This protein binds this small molecule.
Small molecule (SMILES): Cc1cn([C@H]2C[C@H](O[P](=O)(O)OC[C@H]3O[C@@H](n4ccc(N)nc4=O)C[C@@H]3O[P](=O)(O)OC[C@H]3O[C@@H](n4cnc5c(=O)nc(N)[nH]c54)C[C@@H]3O[P](=O)(O)OC[C@H]3O[C@@H](n4ccc(N)nc4=O)C[C@@H]3O)[C@@H](CO[P](=O)(O)O[C@H]3C[C@H](n4cnc5c(N)ncnc54)O[C@@H]3CO[P](=O)(O)O[C@H]3C[C@H](n4cnc5c(=O)nc(N)[nH]c54)O[C@@H]3CO[P](=O)(O)O[C@H]3C[C@H](n4ccc(=N)[nH]c4=O)O[C@@H]3CO[P](=O)(O)O[C@H]3C[C@H](n4cnc5c(=O)nc(N)[nH]c54)O[C@@H]3CO)O2)c(=O)[nH]c1=O

Sequence of chain 2.C:
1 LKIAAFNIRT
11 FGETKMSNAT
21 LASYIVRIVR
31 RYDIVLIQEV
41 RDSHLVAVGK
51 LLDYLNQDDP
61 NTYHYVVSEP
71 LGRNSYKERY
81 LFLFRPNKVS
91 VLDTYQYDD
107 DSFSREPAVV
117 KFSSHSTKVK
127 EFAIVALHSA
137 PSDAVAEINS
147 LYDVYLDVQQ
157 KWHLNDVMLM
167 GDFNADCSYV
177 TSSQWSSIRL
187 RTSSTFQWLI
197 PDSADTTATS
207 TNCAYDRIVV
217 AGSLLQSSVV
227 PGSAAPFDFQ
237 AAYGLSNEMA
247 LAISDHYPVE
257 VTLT

Sequence of chain 1.C:
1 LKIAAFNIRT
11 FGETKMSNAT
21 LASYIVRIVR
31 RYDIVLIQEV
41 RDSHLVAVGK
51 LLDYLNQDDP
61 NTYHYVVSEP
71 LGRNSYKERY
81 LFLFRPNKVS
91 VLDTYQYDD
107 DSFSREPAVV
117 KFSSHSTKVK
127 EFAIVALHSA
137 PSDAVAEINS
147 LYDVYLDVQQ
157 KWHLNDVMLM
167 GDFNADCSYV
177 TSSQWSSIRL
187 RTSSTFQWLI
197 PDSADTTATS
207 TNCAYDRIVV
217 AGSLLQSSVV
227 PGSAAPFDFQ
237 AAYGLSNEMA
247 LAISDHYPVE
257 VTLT

Binding-site contacts:
Ligand atom OP1 contacts residue GLU13 of chain 1.C at 3.1 Å (salt-bridge).
Ligand atom O6 contacts residue DC2 of chain 2.A at 2.6 Å (h-bond).
Ligand atom OP1 contacts residue SER43 of chain 1.C at 3.3 Å (h-bond).
Ligand atom N4 contacts residue DG1 of chain 2.A at 2.6 Å (h-bond).
Ligand atom N1 contacts residue DT5 of chain 1.B at 2.7 Å (h-bond).
Ligand atom N4 contacts residue DG3 of chain 1.B at 2.6 Å (h-bond).
Ligand atom OP1 contacts residue THR14 of chain 1.C at 2.9 Å (h-bond).
Ligand atom N1 contacts residue DG1 of chain 2.A at 3.2 Å.
Ligand atom O2 contacts residue DG1 of chain 2.A at 3.1 Å (h-bond).
Ligand atom N3 contacts residue DG1 of chain 1.B at 2.9 Å (h-bond).
Ligand atom N3 contacts residue DA4 of chain 1.B at 3.0 Å (h-bond).
Ligand atom N1 contacts residue DG3 of chain 2.A at 3.2 Å (h-bond).
Ligand atom C5' contacts residue TYR175 of chain 2.C at 3.1 Å (hydrophobic).
Ligand atom N1 contacts residue DC6 of chain 1.B at 2.9 Å (h-bond).
Ligand atom O4 contacts residue DA4 of chain 1.B at 2.6 Å (h-bond).
Ligand atom OP2 contacts residue TYR175 of chain 2.C at 2.8 Å (h-bond).
Ligand atom N2 contacts residue DC2 of chain 2.A at 3.1 Å (h-bond).
Ligand atom O2 contacts residue ARG41 of chain 1.C at 2.8 Å (salt-bridge).
Ligand atom N6 contacts residue DT5 of chain 1.B at 2.8 Å (h-bond).
Ligand atom O6 contacts residue DG1 of chain 1.B at 3.1 Å (h-bond).
Ligand atom O2 contacts residue DG1 of chain 1.B at 3.0 Å (h-bond).
Ligand atom OP2 contacts residue THR14 of chain 1.C at 2.4 Å (h-bond).
Ligand atom O2 contacts residue DG3 of chain 1.B at 3.0 Å (h-bond).
Ligand atom O5' contacts residue TYR175 of chain 2.C at 2.8 Å (h-bond).
Ligand atom N1 contacts residue DC2 of chain 2.A at 2.9 Å (h-bond).
Ligand atom N2 contacts residue DC6 of chain 1.B at 3.0 Å (h-bond).
Ligand atom N4 contacts residue DG1 of chain 1.B at 2.8 Å (h-bond).
Ligand atom N1 contacts residue DC2 of chain 1.B at 2.9 Å (h-bond).
Ligand atom O2 contacts residue ARG41 of chain 1.C at 2.9 Å (salt-bridge).
Ligand atom C6 contacts residue DG1 of chain 2.A at 3.2 Å.
Ligand atom O6 contacts residue DC6 of chain 1.B at 2.6 Å (h-bond).
Ligand atom N3 contacts residue DG1 of chain 2.A at 2.9 Å (h-bond).
Ligand atom OP1 contacts residue TYR211 of chain 2.C at 2.5 Å (h-bond).
Ligand atom O6 contacts residue DG1 of chain 2.A at 3.2 Å (h-bond).
Ligand atom OP1 contacts residue SER206 of chain 2.C at 3.0 Å (h-bond).
Ligand atom N3 contacts residue DG3 of chain 1.B at 2.8 Å (h-bond).
Ligand atom C2 contacts residue DG3 of chain 2.A at 3.2 Å.
Ligand atom N2 contacts residue DC2 of chain 1.B at 3.1 Å (h-bond).
Ligand atom O4' contacts residue DC6 of chain 2.B at 3.0 Å.
Ligand atom O6 contacts residue DC2 of chain 1.B at 2.6 Å (h-bond).